The small molecule below binds the protein below.
Small molecule (SMILES): O=C(CCl)NCC1CCN(C(=O)C2(Nc3ccc(Cl)cc3)CCCC2)CC1

Sequence of chain 2.A:
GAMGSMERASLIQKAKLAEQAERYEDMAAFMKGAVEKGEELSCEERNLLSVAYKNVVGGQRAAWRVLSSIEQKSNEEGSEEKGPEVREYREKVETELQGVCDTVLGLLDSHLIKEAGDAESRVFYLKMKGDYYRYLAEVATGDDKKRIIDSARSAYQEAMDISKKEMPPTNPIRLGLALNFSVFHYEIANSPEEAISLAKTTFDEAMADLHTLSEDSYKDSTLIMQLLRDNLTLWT

Sequence of chain 2.B:
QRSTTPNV

Binding-site contacts:
Ligand atom C13 contacts residue ILE173 of chain 2.A at 3.8 Å (hydrophobic).
Ligand atom O1 contacts residue ILE173 of chain 2.A at 3.6 Å.
Ligand atom C15 contacts residue ASN8 of chain 2.B at 3.6 Å.
Ligand atom C1 contacts residue ARG46 of chain 2.A at 3.4 Å.
Ligand atom C2 contacts residue CYS43 of chain 2.A at 1.9 Å (hydrophobic).
Ligand atom C3 contacts residue ILE173 of chain 2.A at 3.9 Å (hydrophobic).
Ligand atom C11 contacts residue LYS127 of chain 2.A at 3.8 Å.
Ligand atom N1 contacts residue CYS43 of chain 2.A at 2.7 Å (h-bond).
Ligand atom C13 contacts residue PRO172 of chain 2.A at 3.5 Å (hydrophobic).
Ligand atom C16 contacts residue PRO7 of chain 2.B at 3.7 Å (hydrophobic).
Ligand atom O2 contacts residue PRO172 of chain 2.A at 3.6 Å.
Ligand atom C2 contacts residue ARG46 of chain 2.A at 3.5 Å.
Ligand atom O1 contacts residue CYS43 of chain 2.A at 3.4 Å (h-bond).
Ligand atom CL2 contacts residue PHE124 of chain 2.A at 4.0 Å.
Ligand atom C1 contacts residue CYS43 of chain 2.A at 2.4 Å (hydrophobic).
Ligand atom C18 contacts residue ILE224 of chain 2.A at 4.0 Å (hydrophobic).
Ligand atom C3 contacts residue CYS43 of chain 2.A at 3.8 Å (hydrophobic).
Ligand atom C10 contacts residue THR6 of chain 2.B at 3.9 Å.
Ligand atom C14 contacts residue THR6 of chain 2.B at 3.7 Å.
Ligand atom C14 contacts residue PRO172 of chain 2.A at 4.0 Å (hydrophobic).
Ligand atom C5 contacts residue PHE124 of chain 2.A at 4.0 Å (hydrophobic).
Ligand atom C1 contacts residue ILE173 of chain 2.A at 3.6 Å (hydrophobic).
Ligand atom C16 contacts residue ASN8 of chain 2.B at 3.4 Å.
Ligand atom O1 contacts residue PHE124 of chain 2.A at 4.1 Å.
Ligand atom N3 contacts residue THR6 of chain 2.B at 3.9 Å.
Ligand atom C17 contacts residue PRO7 of chain 2.B at 3.3 Å (hydrophobic).
Ligand atom N1 contacts residue ILE173 of chain 2.A at 3.7 Å.
Ligand atom CL2 contacts residue ILE173 of chain 2.A at 3.6 Å.
Ligand atom C2 contacts residue GLU120 of chain 2.A at 3.6 Å.
Ligand atom C11 contacts residue PHE124 of chain 2.A at 3.6 Å (hydrophobic).
Ligand atom C16 contacts residue VAL9 of chain 2.B at 3.8 Å (hydrophobic).
Ligand atom C6 contacts residue ASN47 of chain 2.A at 3.3 Å.
Ligand atom C5 contacts residue ASN47 of chain 2.A at 3.2 Å.
Ligand atom C3 contacts residue PHE124 of chain 2.A at 3.5 Å (hydrophobic).
Ligand atom C9 contacts residue THR6 of chain 2.B at 3.6 Å.
Ligand atom C12 contacts residue LYS127 of chain 2.A at 3.8 Å.
Ligand atom CL2 contacts residue LYS127 of chain 2.A at 2.9 Å.
Ligand atom N3 contacts residue PRO7 of chain 2.B at 3.8 Å.
Ligand atom O1 contacts residue ARG46 of chain 2.A at 2.7 Å (salt-bridge).
Ligand atom O2 contacts residue ILE224 of chain 2.A at 3.9 Å.